A small-molecule ligand and the protein it binds are described below.
Small molecule (SMILES): Nc1ccn([C@@H]2O[C@H](CO[P](=O)(O)O[C@H]3[C@@H](O)[C@H](n4ccc(N)nc4=O)O[C@@H]3CO[P](=O)(O)O[C@H]3[C@@H](O)[C@H](n4ccc(N)nc4=O)O[C@@H]3CO)[C@@H](O)[C@H]2O)c(=O)n1

Sequence of chain 3.D:
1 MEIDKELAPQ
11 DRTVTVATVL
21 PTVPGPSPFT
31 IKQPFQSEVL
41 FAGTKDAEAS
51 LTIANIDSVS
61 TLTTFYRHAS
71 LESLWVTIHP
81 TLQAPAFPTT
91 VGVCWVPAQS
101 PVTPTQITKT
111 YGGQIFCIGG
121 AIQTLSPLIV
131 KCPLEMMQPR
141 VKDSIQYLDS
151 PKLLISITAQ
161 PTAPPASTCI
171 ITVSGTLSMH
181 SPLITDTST

Binding-site contacts:
Ligand atom O2' contacts residue THR13 of chain 3.D at 3.8 Å.
Ligand atom C4' contacts residue ARG12 of chain 3.D at 3.6 Å.
Ligand atom O2 contacts residue ARG12 of chain 3.D at 3.6 Å.
Ligand atom C5' contacts residue ARG12 of chain 3.D at 4.3 Å.
Ligand atom O3' contacts residue TRP75 of chain 2.C at 3.6 Å.
Ligand atom P contacts residue SER73 of chain 2.C at 4.1 Å.
Ligand atom O5' contacts residue TYR111 of chain 3.D at 4.4 Å.
Ligand atom O2' contacts residue VAL14 of chain 3.D at 4.3 Å.
Ligand atom OP1 contacts residue SER73 of chain 2.C at 3.2 Å (h-bond).
Ligand atom C1' contacts residue ARG12 of chain 3.D at 3.9 Å.
Ligand atom OP2 contacts residue SER73 of chain 2.C at 4.0 Å.
Ligand atom O2' contacts residue TYR111 of chain 3.D at 4.3 Å.
Ligand atom O4' contacts residue ARG12 of chain 3.D at 4.0 Å.
Ligand atom OP1 contacts residue THR176 of chain 2.C at 3.4 Å (h-bond).
Ligand atom O2' contacts residue ARG12 of chain 3.D at 3.6 Å.
Ligand atom C4' contacts residue TRP75 of chain 2.C at 4.5 Å (hydrophobic).
Ligand atom P contacts residue TYR111 of chain 3.D at 4.5 Å.
Ligand atom OP1 contacts residue TRP75 of chain 2.C at 3.9 Å.
Ligand atom O5' contacts residue ARG12 of chain 3.D at 4.1 Å.
Ligand atom P contacts residue TRP75 of chain 2.C at 4.3 Å.
Ligand atom OP1 contacts residue VAL14 of chain 3.D at 3.4 Å.
Ligand atom C5' contacts residue LYS131 of chain 2.C at 4.2 Å.
Ligand atom C2 contacts residue ARG12 of chain 3.D at 4.5 Å.
Ligand atom OP1 contacts residue TYR111 of chain 3.D at 3.6 Å (h-bond).
Ligand atom O5' contacts residue LYS131 of chain 2.C at 3.3 Å.
Ligand atom O2' contacts residue ASP11 of chain 3.D at 3.5 Å.
Ligand atom O3' contacts residue THR13 of chain 3.D at 4.4 Å.

Sequence of chain 2.C:
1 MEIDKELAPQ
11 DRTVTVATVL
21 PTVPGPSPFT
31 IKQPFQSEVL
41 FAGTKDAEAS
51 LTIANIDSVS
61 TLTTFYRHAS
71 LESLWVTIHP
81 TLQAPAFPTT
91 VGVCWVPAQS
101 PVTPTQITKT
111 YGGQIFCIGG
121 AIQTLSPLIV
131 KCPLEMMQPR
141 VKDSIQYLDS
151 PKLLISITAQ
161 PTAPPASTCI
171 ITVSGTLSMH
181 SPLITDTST